Binding-site contacts:
Ligand atom O4 contacts residue LEU922 of chain 1.A at 4.3 Å.
Ligand atom O5 contacts residue ASN717 of chain 1.A at 2.3 Å (h-bond).
Ligand atom C3 contacts residue ASN717 of chain 1.A at 3.6 Å.
Ligand atom C2 contacts residue ASN717 of chain 1.A at 2.3 Å.
Ligand atom O5 contacts residue PHE718 of chain 1.A at 4.5 Å.
Ligand atom C5 contacts residue ASN717 of chain 1.A at 3.6 Å.
Ligand atom C4 contacts residue ASN717 of chain 1.A at 4.1 Å.
Ligand atom C8 contacts residue ASN717 of chain 1.A at 4.2 Å.
Ligand atom C1 contacts residue ASN717 of chain 1.A at 1.4 Å.
Ligand atom O7 contacts residue GLN1071 of chain 1.A at 3.8 Å.
Ligand atom C7 contacts residue LEU922 of chain 1.A at 4.0 Å (hydrophobic).
Ligand atom O6 contacts residue PHE718 of chain 1.A at 3.9 Å.
Ligand atom O6 contacts residue GLN926 of chain 1.A at 3.8 Å.
Ligand atom O6 contacts residue ASN717 of chain 1.A at 4.3 Å.
Ligand atom O7 contacts residue ASN717 of chain 1.A at 3.1 Å (h-bond).
Ligand atom O5 contacts residue GLN1071 of chain 1.A at 4.2 Å.
Ligand atom C7 contacts residue ASN717 of chain 1.A at 3.1 Å.
Ligand atom O7 contacts residue LEU922 of chain 1.A at 3.4 Å.
Ligand atom N2 contacts residue ASN717 of chain 1.A at 2.7 Å (h-bond).

A small-molecule ligand and the protein it binds are described below.
Small molecule (SMILES): CC(=O)N[C@H]1[C@H](O[C@H]2[C@H](O)[C@@H](NC(C)=O)CO[C@@H]2CO)O[C@H](CO)[C@@H](O)[C@@H]1O

Sequence of chain 1.A:
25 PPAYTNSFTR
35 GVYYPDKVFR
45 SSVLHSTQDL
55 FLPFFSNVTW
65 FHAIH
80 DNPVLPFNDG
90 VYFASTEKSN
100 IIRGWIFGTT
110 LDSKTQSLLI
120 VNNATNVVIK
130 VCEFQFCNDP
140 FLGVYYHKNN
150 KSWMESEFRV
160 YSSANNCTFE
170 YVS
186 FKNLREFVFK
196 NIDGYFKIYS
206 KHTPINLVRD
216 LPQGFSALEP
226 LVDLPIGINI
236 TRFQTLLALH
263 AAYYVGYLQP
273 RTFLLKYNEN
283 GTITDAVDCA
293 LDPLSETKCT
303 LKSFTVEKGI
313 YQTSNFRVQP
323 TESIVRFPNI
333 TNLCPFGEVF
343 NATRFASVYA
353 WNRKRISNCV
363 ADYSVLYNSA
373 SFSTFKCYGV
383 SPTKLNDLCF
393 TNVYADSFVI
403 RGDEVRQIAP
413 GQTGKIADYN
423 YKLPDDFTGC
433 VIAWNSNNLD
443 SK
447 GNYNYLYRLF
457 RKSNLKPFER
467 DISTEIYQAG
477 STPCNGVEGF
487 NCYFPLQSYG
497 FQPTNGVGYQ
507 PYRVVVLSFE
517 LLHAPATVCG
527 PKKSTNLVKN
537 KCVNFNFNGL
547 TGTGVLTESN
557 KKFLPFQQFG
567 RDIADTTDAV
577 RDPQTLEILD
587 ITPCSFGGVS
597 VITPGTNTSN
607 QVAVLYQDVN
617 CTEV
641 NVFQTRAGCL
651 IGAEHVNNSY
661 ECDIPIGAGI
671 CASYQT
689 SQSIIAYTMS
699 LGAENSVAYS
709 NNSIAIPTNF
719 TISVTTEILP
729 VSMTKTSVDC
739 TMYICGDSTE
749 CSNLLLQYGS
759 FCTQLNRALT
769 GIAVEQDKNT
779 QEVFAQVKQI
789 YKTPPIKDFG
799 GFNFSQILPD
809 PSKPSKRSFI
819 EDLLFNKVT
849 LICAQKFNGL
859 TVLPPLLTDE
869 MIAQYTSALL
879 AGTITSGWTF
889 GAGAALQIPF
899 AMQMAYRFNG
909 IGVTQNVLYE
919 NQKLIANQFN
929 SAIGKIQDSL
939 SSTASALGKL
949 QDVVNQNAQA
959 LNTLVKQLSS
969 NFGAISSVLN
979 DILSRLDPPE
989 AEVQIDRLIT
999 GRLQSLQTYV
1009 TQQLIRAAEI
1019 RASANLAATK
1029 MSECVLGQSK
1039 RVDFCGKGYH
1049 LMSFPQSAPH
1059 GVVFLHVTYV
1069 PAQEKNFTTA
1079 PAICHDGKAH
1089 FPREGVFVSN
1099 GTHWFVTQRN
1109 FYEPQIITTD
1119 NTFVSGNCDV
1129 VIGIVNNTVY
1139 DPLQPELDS